Sequence of chain 2.A:
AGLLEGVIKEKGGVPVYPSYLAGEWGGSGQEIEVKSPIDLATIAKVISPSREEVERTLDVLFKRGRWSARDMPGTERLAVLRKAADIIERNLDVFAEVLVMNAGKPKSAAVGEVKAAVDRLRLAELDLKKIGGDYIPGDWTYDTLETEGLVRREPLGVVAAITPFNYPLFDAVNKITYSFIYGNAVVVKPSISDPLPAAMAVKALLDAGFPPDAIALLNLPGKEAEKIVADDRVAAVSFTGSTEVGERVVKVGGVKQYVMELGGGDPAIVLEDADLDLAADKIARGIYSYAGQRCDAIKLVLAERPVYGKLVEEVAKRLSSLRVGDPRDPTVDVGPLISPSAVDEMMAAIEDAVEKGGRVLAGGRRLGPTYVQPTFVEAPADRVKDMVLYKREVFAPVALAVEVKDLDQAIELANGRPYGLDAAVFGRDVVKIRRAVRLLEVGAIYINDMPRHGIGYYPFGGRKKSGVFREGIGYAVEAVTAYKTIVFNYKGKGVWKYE

Sequence of chain 3.A:
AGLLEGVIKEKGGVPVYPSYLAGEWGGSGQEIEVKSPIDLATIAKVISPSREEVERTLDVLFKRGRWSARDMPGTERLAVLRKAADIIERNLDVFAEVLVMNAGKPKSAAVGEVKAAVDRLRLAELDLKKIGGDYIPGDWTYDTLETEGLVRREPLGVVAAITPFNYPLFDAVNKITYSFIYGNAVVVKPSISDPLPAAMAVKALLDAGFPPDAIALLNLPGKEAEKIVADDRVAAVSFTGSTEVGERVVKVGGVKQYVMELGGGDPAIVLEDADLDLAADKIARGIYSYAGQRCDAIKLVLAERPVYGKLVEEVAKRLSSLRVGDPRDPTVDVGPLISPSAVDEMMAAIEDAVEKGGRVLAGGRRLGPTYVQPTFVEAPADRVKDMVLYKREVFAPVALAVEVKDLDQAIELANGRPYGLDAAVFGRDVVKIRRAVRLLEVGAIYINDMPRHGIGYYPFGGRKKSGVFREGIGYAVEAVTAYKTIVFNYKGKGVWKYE

Sequence of chain 4.A:
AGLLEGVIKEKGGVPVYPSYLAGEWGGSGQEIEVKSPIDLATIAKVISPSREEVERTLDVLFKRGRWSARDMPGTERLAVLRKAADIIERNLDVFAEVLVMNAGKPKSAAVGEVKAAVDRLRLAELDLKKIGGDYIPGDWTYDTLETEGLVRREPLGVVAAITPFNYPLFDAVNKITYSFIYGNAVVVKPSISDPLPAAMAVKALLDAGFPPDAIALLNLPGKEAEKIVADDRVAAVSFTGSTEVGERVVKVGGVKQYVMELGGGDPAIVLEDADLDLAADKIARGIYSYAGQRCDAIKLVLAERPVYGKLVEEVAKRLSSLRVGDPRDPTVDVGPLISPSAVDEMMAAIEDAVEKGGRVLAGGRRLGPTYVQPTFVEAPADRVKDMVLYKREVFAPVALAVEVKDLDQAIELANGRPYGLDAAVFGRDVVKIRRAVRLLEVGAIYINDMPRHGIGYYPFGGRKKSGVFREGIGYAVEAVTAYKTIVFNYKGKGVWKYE

Binding-site contacts:
Ligand atom O3 contacts residue ASP141 of chain 2.A at 2.8 Å (salt-bridge).
Ligand atom O3P contacts residue TRP498 of chain 2.A at 3.6 Å (h-bond).
Ligand atom C3 contacts residue ASP141 of chain 2.A at 3.6 Å.
Ligand atom O3 contacts residue TRP142 of chain 2.A at 3.1 Å (h-bond).
Ligand atom O1P contacts residue ARG154 of chain 4.A at 3.4 Å (salt-bridge).
Ligand atom O1P contacts residue ARG440 of chain 3.A at 3.7 Å.
Ligand atom C1 contacts residue ARG155 of chain 4.A at 3.8 Å.
Ligand atom C4 contacts residue ASP141 of chain 2.A at 3.1 Å.
Ligand atom O4 contacts residue ARG79 of chain 4.A at 2.7 Å (salt-bridge).
Ligand atom C2 contacts residue ARG155 of chain 4.A at 4.0 Å.
Ligand atom O6 contacts residue ARG154 of chain 4.A at 3.8 Å.
Ligand atom O2 contacts residue ARG154 of chain 4.A at 3.5 Å (salt-bridge).
Ligand atom C3 contacts residue ILE133 of chain 4.A at 3.8 Å (hydrophobic).
Ligand atom C3 contacts residue TRP142 of chain 2.A at 3.8 Å (hydrophobic).
Ligand atom P contacts residue TRP498 of chain 2.A at 3.8 Å.
Ligand atom C1 contacts residue ILE133 of chain 4.A at 3.4 Å (hydrophobic).
Ligand atom C4 contacts residue ARG79 of chain 4.A at 4.0 Å.
Ligand atom O3 contacts residue PRO139 of chain 2.A at 3.1 Å.
Ligand atom O2P contacts residue ARG72 of chain 4.A at 2.4 Å (salt-bridge).
Ligand atom O1 contacts residue ARG155 of chain 4.A at 3.9 Å.
Ligand atom O2P contacts residue ARG440 of chain 3.A at 3.9 Å.
Ligand atom O6 contacts residue ARG72 of chain 4.A at 4.0 Å.
Ligand atom O3P contacts residue ARG72 of chain 4.A at 3.1 Å (salt-bridge).
Ligand atom O1 contacts residue PRO157 of chain 4.A at 4.2 Å.
Ligand atom P contacts residue ARG72 of chain 4.A at 3.6 Å.
Ligand atom O2 contacts residue PRO139 of chain 2.A at 3.7 Å.
Ligand atom O4 contacts residue ASP141 of chain 2.A at 2.7 Å (salt-bridge).
Ligand atom O2P contacts residue GLU156 of chain 4.A at 3.5 Å (salt-bridge).
Ligand atom O3P contacts residue ARG440 of chain 3.A at 2.6 Å (salt-bridge).
Ligand atom O4 contacts residue TRP142 of chain 2.A at 4.0 Å.
Ligand atom O5 contacts residue ARG155 of chain 4.A at 3.9 Å.
Ligand atom C2 contacts residue ILE133 of chain 4.A at 4.2 Å (hydrophobic).
Ligand atom O1P contacts residue TRP498 of chain 2.A at 2.8 Å (h-bond).
Ligand atom O5 contacts residue ARG154 of chain 4.A at 4.1 Å.
Ligand atom P contacts residue ARG154 of chain 4.A at 3.9 Å.
Ligand atom P contacts residue ARG440 of chain 3.A at 3.6 Å.
Ligand atom O2P contacts residue ARG154 of chain 4.A at 3.7 Å.
Ligand atom O3 contacts residue ILE133 of chain 4.A at 3.9 Å.
Ligand atom O1 contacts residue TYR184 of chain 4.A at 3.1 Å (h-bond).
Ligand atom O2 contacts residue ARG155 of chain 4.A at 3.7 Å.

This small molecule binds to this protein.
Small molecule (SMILES): O=P(O)(O)OC[C@H]1O[C@](O)(CO)[C@@H](O)[C@@H]1O